The protein below binds the small molecule below.
Small molecule (SMILES): C[C@H](N[C@H](C(=O)O)[C@@H]1CCCN1C(=O)[C@@H](N)CC(=O)O)C(=O)N1CCC[C@H]1C(=O)O

Binding-site contacts:
Ligand atom O07 contacts residue GLU362 of chain 1.D at 2.9 Å (salt-bridge).
Ligand atom C28 contacts residue GLN259 of chain 1.D at 3.4 Å.
Ligand atom O14 contacts residue ALA334 of chain 1.D at 2.9 Å (h-bond).
Ligand atom N03 contacts residue HIS331 of chain 1.D at 3.1 Å (h-bond).
Ligand atom O14 contacts residue SER333 of chain 1.D at 3.2 Å.
Ligand atom C05 contacts residue HIS361 of chain 1.D at 3.7 Å.
Ligand atom C01 contacts residue GLU362 of chain 1.D at 3.5 Å.
Ligand atom O06 contacts residue ZN1 of chain 1.OB at 2.1 Å.
Ligand atom O06 contacts residue GLU389 of chain 1.D at 3.2 Å (salt-bridge).
Ligand atom N16 contacts residue ALA334 of chain 1.D at 3.0 Å (h-bond).
Ligand atom C05 contacts residue TYR501 of chain 1.D at 3.5 Å (hydrophobic).
Ligand atom C04 contacts residue TYR501 of chain 1.D at 3.5 Å (hydrophobic).
Ligand atom N16 contacts residue PEG1 of chain 1.SB at 3.0 Å (h-bond).
Ligand atom C02 contacts residue GLU362 of chain 1.D at 3.6 Å.
Ligand atom N03 contacts residue ALA332 of chain 1.D at 2.9 Å (h-bond).
Ligand atom C08 contacts residue ALA332 of chain 1.D at 3.3 Å (hydrophobic).
Ligand atom C18 contacts residue TYR369 of chain 1.D at 3.5 Å (hydrophobic).
Ligand atom O19 contacts residue TYR369 of chain 1.D at 2.6 Å (h-bond).
Ligand atom O29 contacts residue GLN259 of chain 1.D at 3.2 Å (h-bond).
Ligand atom O14 contacts residue GLU362 of chain 1.D at 3.5 Å (salt-bridge).
Ligand atom O29 contacts residue HIS491 of chain 1.D at 3.3 Å.
Ligand atom O22 contacts residue HIS491 of chain 1.D at 2.9 Å (h-bond).
Ligand atom C17 contacts residue TYR369 of chain 1.D at 3.7 Å (hydrophobic).
Ligand atom O29 contacts residue TYR498 of chain 1.D at 2.7 Å (h-bond).
Ligand atom O07 contacts residue HIS361 of chain 1.D at 3.2 Å (h-bond).
Ligand atom N03 contacts residue GLU362 of chain 1.D at 3.6 Å.
Ligand atom O22 contacts residue HIS331 of chain 1.D at 2.8 Å (h-bond).
Ligand atom O07 contacts residue ZN1 of chain 1.OB at 2.4 Å.
Ligand atom C28 contacts residue TYR498 of chain 1.D at 3.6 Å (hydrophobic).
Ligand atom O29 contacts residue LYS489 of chain 1.D at 2.8 Å (salt-bridge).
Ligand atom C05 contacts residue ZN1 of chain 1.OB at 2.6 Å.
Ligand atom O06 contacts residue HIS361 of chain 1.D at 3.5 Å (h-bond).
Ligand atom O06 contacts residue TYR501 of chain 1.D at 2.7 Å (h-bond).
Ligand atom C02 contacts residue HIS331 of chain 1.D at 3.6 Å.
Ligand atom C17 contacts residue HIS365 of chain 1.D at 3.7 Å.
Ligand atom O07 contacts residue HIS365 of chain 1.D at 3.2 Å (h-bond).
Ligand atom C21 contacts residue HIS331 of chain 1.D at 3.5 Å.
Ligand atom O30 contacts residue GLN259 of chain 1.D at 3.4 Å (h-bond).
Ligand atom O06 contacts residue HIS365 of chain 1.D at 3.6 Å.
Ligand atom C09 contacts residue HIS331 of chain 1.D at 3.6 Å.

Sequence of chain 1.D:
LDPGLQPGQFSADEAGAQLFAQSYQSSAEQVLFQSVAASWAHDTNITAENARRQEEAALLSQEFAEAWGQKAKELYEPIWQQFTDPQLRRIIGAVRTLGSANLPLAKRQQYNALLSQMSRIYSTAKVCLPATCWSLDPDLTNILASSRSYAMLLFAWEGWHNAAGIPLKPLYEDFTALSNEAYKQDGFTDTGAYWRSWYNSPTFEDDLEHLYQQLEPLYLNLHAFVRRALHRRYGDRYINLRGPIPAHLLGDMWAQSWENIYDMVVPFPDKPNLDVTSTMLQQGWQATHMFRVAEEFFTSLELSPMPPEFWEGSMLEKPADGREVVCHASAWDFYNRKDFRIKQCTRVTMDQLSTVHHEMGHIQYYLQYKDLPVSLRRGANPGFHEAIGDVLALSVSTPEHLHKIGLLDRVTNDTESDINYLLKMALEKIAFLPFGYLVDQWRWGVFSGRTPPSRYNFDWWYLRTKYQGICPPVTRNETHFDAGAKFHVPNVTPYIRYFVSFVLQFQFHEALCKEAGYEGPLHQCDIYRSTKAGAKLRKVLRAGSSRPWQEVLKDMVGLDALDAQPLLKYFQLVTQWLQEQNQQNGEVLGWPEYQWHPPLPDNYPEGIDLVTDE